Binding-site contacts:
Ligand atom C2 contacts residue SER510 of chain 1.C at 3.4 Å.
Ligand atom O1B contacts residue GLU570 of chain 1.C at 3.3 Å.
Ligand atom O5 contacts residue GLN677 of chain 1.C at 3.4 Å.
Ligand atom C2A contacts residue LEU515 of chain 1.C at 3.3 Å (hydrophobic).
Ligand atom O52 contacts residue ILE673 of chain 1.C at 3.2 Å.
Ligand atom O12 contacts residue TYR511 of chain 1.C at 3.6 Å.
Ligand atom O53 contacts residue LEU676 of chain 1.C at 3.3 Å.
Ligand atom O53 contacts residue HIS410 of chain 1.C at 3.4 Å.
Ligand atom C1B contacts residue GLU570 of chain 1.C at 3.6 Å.
Ligand atom O51 contacts residue HIS410 of chain 1.C at 3.3 Å.
Ligand atom O1 contacts residue TYR511 of chain 1.C at 3.7 Å.
Ligand atom C5 contacts residue GLN677 of chain 1.C at 3.5 Å.
Ligand atom O41 contacts residue ILE680 of chain 1.C at 3.3 Å.
Ligand atom O1A contacts residue SER512 of chain 1.C at 3.6 Å (h-bond).
Ligand atom O4 contacts residue ILE680 of chain 1.C at 3.0 Å.
Ligand atom O53 contacts residue ARG409 of chain 1.C at 3.7 Å.
Ligand atom O2 contacts residue SER510 of chain 1.C at 3.2 Å (h-bond).
Ligand atom O3 contacts residue ASP509 of chain 1.C at 3.5 Å (salt-bridge).
Ligand atom O51 contacts residue ILE673 of chain 1.C at 3.5 Å.
Ligand atom P5 contacts residue ILE673 of chain 1.C at 3.6 Å.
Ligand atom O42 contacts residue ARG557 of chain 1.C at 3.3 Å (salt-bridge).
Ligand atom O13 contacts residue TYR511 of chain 1.C at 3.5 Å.
Ligand atom O52 contacts residue HIS410 of chain 1.C at 2.8 Å.
Ligand atom O2 contacts residue ASP509 of chain 1.C at 3.2 Å.
Ligand atom O12 contacts residue SER512 of chain 1.C at 3.0 Å (h-bond).
Ligand atom C3C contacts residue GLU570 of chain 1.C at 3.5 Å.
Ligand atom O6 contacts residue GLN677 of chain 1.C at 3.1 Å (h-bond).
Ligand atom O11 contacts residue ARG557 of chain 1.C at 3.0 Å (salt-bridge).
Ligand atom C1C contacts residue SER512 of chain 1.C at 3.4 Å.
Ligand atom P5 contacts residue HIS410 of chain 1.C at 3.5 Å.
Ligand atom P1 contacts residue SER512 of chain 1.C at 3.7 Å.
Ligand atom C3A contacts residue THR550 of chain 1.C at 3.7 Å.
Ligand atom O52 contacts residue LEU676 of chain 1.C at 3.2 Å.
Ligand atom O41 contacts residue ARG557 of chain 1.C at 3.5 Å (salt-bridge).
Ligand atom O5 contacts residue ILE673 of chain 1.C at 3.7 Å.
Ligand atom O6 contacts residue ILE673 of chain 1.C at 3.6 Å.
Ligand atom C4 contacts residue ILE680 of chain 1.C at 3.7 Å (hydrophobic).
Ligand atom C3A contacts residue LEU553 of chain 1.C at 3.7 Å (hydrophobic).
Ligand atom C4A contacts residue LEU553 of chain 1.C at 3.7 Å (hydrophobic).
Ligand atom O11 contacts residue GLN677 of chain 1.C at 3.0 Å (h-bond).

Sequence of chain 1.C:
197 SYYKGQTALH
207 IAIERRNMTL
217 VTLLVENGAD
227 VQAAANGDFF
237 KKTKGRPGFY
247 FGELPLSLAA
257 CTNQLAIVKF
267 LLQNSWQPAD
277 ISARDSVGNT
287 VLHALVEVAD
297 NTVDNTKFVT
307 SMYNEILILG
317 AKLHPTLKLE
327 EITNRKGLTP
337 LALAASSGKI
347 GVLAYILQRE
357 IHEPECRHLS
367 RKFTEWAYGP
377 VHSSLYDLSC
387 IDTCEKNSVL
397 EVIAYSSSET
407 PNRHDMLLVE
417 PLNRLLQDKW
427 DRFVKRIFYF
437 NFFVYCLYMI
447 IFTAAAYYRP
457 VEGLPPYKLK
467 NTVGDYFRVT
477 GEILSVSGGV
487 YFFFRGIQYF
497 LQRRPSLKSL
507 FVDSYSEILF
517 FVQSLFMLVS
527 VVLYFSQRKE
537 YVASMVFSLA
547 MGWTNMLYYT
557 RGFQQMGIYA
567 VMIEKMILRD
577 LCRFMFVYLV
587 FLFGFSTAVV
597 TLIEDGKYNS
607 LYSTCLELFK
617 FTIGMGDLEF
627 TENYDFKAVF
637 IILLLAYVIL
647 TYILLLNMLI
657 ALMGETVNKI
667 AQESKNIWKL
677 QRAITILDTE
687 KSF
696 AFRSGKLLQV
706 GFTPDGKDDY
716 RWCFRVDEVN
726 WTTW

Sequence of chain 1.A:
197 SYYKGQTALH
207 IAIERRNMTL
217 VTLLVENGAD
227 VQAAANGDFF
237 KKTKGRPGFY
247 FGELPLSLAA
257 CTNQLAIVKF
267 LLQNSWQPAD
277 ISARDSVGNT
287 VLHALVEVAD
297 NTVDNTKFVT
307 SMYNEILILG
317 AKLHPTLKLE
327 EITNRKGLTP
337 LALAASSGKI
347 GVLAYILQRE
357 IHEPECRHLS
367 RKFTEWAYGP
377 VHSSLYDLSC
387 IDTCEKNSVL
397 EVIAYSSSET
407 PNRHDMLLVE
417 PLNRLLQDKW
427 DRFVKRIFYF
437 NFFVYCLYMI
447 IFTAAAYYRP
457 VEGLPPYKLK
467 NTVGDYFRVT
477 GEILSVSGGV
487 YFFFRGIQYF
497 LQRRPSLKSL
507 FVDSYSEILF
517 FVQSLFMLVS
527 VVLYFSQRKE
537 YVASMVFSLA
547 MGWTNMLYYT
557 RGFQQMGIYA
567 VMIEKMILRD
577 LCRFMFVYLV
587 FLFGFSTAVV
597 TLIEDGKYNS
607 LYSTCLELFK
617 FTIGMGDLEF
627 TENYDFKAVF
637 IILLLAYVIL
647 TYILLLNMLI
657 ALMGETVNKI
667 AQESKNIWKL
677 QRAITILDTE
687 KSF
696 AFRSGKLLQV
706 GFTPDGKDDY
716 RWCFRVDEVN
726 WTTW

This small molecule binds to this protein.
Small molecule (SMILES): CCCCCCCC(=O)OC[C@H](COP(=O)(O)O[C@@H]1[C@H](O)[C@H](O)[C@@H](OP(=O)(O)O)[C@H](OP(=O)(O)O)[C@H]1O)OC(=O)CCCCCCC